The protein below binds the small molecule below.
Small molecule (SMILES): CC(=O)N[C@H]1[C@H](O[C@H]2[C@H](O)[C@@H](NC(C)=O)CO[C@@H]2CO)O[C@H](CO)[C@@H](O)[C@@H]1O

Sequence of chain 1.E:
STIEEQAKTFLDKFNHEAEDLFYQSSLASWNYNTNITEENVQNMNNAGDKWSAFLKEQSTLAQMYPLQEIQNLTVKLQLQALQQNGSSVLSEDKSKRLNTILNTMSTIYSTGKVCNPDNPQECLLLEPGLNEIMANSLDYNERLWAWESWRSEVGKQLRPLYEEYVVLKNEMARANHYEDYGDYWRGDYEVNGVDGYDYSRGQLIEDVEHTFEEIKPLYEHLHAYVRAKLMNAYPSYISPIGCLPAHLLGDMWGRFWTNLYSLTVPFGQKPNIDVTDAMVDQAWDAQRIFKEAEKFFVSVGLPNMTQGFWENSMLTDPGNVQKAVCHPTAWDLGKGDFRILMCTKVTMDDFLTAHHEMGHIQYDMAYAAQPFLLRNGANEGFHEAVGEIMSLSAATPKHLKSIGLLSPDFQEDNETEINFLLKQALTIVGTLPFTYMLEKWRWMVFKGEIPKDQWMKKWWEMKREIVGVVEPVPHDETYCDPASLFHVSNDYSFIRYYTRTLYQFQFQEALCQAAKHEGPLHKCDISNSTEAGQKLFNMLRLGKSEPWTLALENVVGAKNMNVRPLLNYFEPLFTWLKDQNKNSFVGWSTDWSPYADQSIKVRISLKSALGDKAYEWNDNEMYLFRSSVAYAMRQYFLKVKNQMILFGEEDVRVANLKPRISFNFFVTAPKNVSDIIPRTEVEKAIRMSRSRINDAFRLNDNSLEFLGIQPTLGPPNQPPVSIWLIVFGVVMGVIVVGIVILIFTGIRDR

Binding-site contacts:
Ligand atom C1 contacts residue ASN699 of chain 1.E at 1.4 Å.
Ligand atom C8 contacts residue ASN699 of chain 1.E at 4.5 Å.
Ligand atom O7 contacts residue TYR264 of chain 1.E at 4.3 Å.
Ligand atom O5 contacts residue ASN699 of chain 1.E at 2.3 Å (h-bond).
Ligand atom O7 contacts residue ASN699 of chain 1.E at 3.4 Å (h-bond).
Ligand atom N2 contacts residue ASN699 of chain 1.E at 2.9 Å (h-bond).
Ligand atom O5 contacts residue SER701 of chain 1.E at 4.4 Å.
Ligand atom C4 contacts residue ASN699 of chain 1.E at 4.2 Å.
Ligand atom O6 contacts residue ASN699 of chain 1.E at 4.4 Å.
Ligand atom O7 contacts residue ASN168 of chain 1.E at 3.6 Å.
Ligand atom C7 contacts residue ASN168 of chain 1.E at 4.5 Å.
Ligand atom C5 contacts residue ASN168 of chain 1.E at 4.4 Å.
Ligand atom O5 contacts residue ASP702 of chain 1.E at 3.4 Å.
Ligand atom C5 contacts residue ASN699 of chain 1.E at 3.6 Å.
Ligand atom O6 contacts residue ASP702 of chain 1.E at 3.0 Å (salt-bridge).
Ligand atom O4 contacts residue ASN168 of chain 1.E at 3.9 Å.
Ligand atom C3 contacts residue ASN699 of chain 1.E at 3.7 Å.
Ligand atom C2 contacts residue ASN699 of chain 1.E at 2.4 Å.
Ligand atom C7 contacts residue ASN699 of chain 1.E at 3.3 Å.
Ligand atom O6 contacts residue SER701 of chain 1.E at 4.2 Å.
Ligand atom C1 contacts residue ASP702 of chain 1.E at 4.0 Å.
Ligand atom C1 contacts residue SER701 of chain 1.E at 3.9 Å.
Ligand atom C6 contacts residue ASP702 of chain 1.E at 4.4 Å.